The small molecule below binds the protein below.
Small molecule (SMILES): CC(=O)N[C@H]1[C@H](O[C@H]2[C@H](O)[C@@H](NC(C)=O)CO[C@@H]2CO)O[C@H](CO)[C@@H](O)[C@@H]1O

Sequence of chain 1.C:
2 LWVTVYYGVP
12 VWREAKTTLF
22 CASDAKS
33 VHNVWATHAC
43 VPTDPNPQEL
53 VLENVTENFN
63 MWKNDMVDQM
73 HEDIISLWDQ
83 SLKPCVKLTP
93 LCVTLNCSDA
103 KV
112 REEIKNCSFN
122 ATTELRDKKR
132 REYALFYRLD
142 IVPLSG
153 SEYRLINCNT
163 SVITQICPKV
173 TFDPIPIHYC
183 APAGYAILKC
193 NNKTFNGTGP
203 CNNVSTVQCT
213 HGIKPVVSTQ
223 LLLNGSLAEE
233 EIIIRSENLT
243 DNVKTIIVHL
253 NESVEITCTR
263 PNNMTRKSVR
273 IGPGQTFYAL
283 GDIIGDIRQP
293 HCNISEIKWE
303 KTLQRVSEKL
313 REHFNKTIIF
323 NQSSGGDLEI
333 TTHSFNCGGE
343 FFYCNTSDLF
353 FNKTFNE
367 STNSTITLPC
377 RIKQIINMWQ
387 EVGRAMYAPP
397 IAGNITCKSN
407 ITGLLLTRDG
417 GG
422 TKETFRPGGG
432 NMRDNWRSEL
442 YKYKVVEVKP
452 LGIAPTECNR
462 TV

Binding-site contacts:
Ligand atom O7 contacts residue GLU233 of chain 1.C at 4.4 Å.
Ligand atom C2 contacts residue ARG307 of chain 1.C at 4.5 Å.
Ligand atom O5 contacts residue GLU233 of chain 1.C at 3.7 Å.
Ligand atom O5 contacts residue ILE234 of chain 1.C at 4.1 Å.
Ligand atom O6 contacts residue GLU233 of chain 1.C at 4.3 Å.
Ligand atom C5 contacts residue GLU233 of chain 1.C at 4.5 Å.
Ligand atom C6 contacts residue GLU233 of chain 1.C at 3.6 Å.
Ligand atom C3 contacts residue ASN253 of chain 1.C at 3.8 Å.
Ligand atom C1 contacts residue ASN253 of chain 1.C at 1.4 Å.
Ligand atom C8 contacts residue GLU254 of chain 1.C at 3.9 Å.
Ligand atom C2 contacts residue ASN253 of chain 1.C at 2.5 Å.
Ligand atom O3 contacts residue ARG307 of chain 1.C at 4.4 Å.
Ligand atom C7 contacts residue ASN253 of chain 1.C at 3.5 Å.
Ligand atom C4 contacts residue ASN253 of chain 1.C at 4.3 Å.
Ligand atom C3 contacts residue ARG307 of chain 1.C at 3.7 Å.
Ligand atom N2 contacts residue ASN253 of chain 1.C at 2.9 Å (h-bond).
Ligand atom C5 contacts residue ASN253 of chain 1.C at 3.7 Å.
Ligand atom O6 contacts residue LYS311 of chain 1.C at 4.0 Å.
Ligand atom C6 contacts residue ILE234 of chain 1.C at 4.3 Å (hydrophobic).
Ligand atom O4 contacts residue ARG307 of chain 1.C at 4.0 Å.
Ligand atom O5 contacts residue ASN253 of chain 1.C at 2.4 Å (h-bond).
Ligand atom O7 contacts residue ASN253 of chain 1.C at 3.8 Å.
Ligand atom C6 contacts residue LYS311 of chain 1.C at 3.7 Å.
Ligand atom N2 contacts residue ARG307 of chain 1.C at 4.4 Å.
Ligand atom C2 contacts residue GLU232 of chain 1.C at 4.4 Å.
Ligand atom O5 contacts residue GLU232 of chain 1.C at 3.9 Å.
Ligand atom N2 contacts residue GLU254 of chain 1.C at 4.1 Å.
Ligand atom C1 contacts residue GLU232 of chain 1.C at 4.3 Å.
Ligand atom C4 contacts residue ARG307 of chain 1.C at 4.5 Å.